Binding-site contacts:
Ligand atom C4 contacts residue ASN105 of chain 1.D at 4.2 Å.
Ligand atom C2 contacts residue ASN105 of chain 1.D at 2.5 Å.
Ligand atom O5 contacts residue HIS144 of chain 1.D at 3.2 Å.
Ligand atom O7 contacts residue ASN105 of chain 1.D at 3.7 Å.
Ligand atom C7 contacts residue ASN105 of chain 1.D at 3.5 Å.
Ligand atom O5 contacts residue ASN105 of chain 1.D at 2.4 Å (h-bond).
Ligand atom O6 contacts residue HIS144 of chain 1.D at 4.2 Å.
Ligand atom C8 contacts residue TYR91 of chain 1.D at 3.9 Å (hydrophobic).
Ligand atom C1 contacts residue ASN105 of chain 1.D at 1.4 Å.
Ligand atom C5 contacts residue HIS144 of chain 1.D at 3.6 Å.
Ligand atom C8 contacts residue LEU104 of chain 1.D at 4.5 Å (hydrophobic).
Ligand atom C6 contacts residue HIS144 of chain 1.D at 3.7 Å.
Ligand atom C3 contacts residue ASN105 of chain 1.D at 3.8 Å.
Ligand atom N2 contacts residue ASN105 of chain 1.D at 2.9 Å (h-bond).
Ligand atom C5 contacts residue ASN105 of chain 1.D at 3.7 Å.
Ligand atom C8 contacts residue PRO103 of chain 1.D at 4.1 Å (hydrophobic).
Ligand atom C1 contacts residue HIS144 of chain 1.D at 3.7 Å.

Sequence of chain 1.D:
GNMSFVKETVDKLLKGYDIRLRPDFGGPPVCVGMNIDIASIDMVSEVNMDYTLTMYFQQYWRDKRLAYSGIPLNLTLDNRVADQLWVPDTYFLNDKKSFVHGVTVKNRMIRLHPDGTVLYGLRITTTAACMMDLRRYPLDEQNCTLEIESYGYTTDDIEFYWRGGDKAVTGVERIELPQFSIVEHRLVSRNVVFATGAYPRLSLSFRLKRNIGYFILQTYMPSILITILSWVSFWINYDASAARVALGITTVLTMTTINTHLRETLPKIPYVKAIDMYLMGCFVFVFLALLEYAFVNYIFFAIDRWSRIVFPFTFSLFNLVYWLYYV

The small molecule below binds the protein below.
Small molecule (SMILES): CC(=O)N[C@H]1[C@H](O[C@H]2[C@H](O)[C@@H](NC(C)=O)CO[C@@H]2CO)O[C@H](CO)[C@@H](O)[C@@H]1O